A small-molecule ligand and the protein it binds are described below.
Small molecule (SMILES): O=C(COP(=O)(O)O)NO

Sequence of chain 2.B:
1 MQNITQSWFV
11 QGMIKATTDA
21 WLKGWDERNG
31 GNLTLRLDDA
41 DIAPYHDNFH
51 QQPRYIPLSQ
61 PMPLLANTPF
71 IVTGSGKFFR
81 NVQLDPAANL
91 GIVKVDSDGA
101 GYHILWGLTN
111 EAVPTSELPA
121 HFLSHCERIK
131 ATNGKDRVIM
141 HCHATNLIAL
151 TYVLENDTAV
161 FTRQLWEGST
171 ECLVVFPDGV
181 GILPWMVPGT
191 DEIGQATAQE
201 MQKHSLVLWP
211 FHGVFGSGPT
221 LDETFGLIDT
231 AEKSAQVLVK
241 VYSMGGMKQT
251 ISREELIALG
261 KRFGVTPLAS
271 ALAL

Binding-site contacts:
Ligand atom O1 contacts residue HIS141 of chain 2.B at 3.3 Å (h-bond).
Ligand atom O4P contacts residue GLY76 of chain 2.B at 3.6 Å.
Ligand atom C1 contacts residue GLY31 of chain 2.B at 3.8 Å.
Ligand atom O4P contacts residue SER116 of chain 2.B at 2.9 Å (h-bond).
Ligand atom O2P contacts residue GLY31 of chain 2.B at 3.5 Å (h-bond).
Ligand atom N2 contacts residue ASN32 of chain 2.B at 3.7 Å.
Ligand atom O2 contacts residue HIS212 of chain 2.B at 3.0 Å (h-bond).
Ligand atom P contacts residue THR115 of chain 2.B at 3.7 Å.
Ligand atom O1P contacts residue SER116 of chain 2.B at 3.7 Å.
Ligand atom O3P contacts residue SER75 of chain 2.B at 4.0 Å.
Ligand atom O2P contacts residue ASN32 of chain 2.B at 2.7 Å (h-bond).
Ligand atom O2 contacts residue ZN1 of chain 2.W at 2.2 Å.
Ligand atom O1 contacts residue GLY31 of chain 2.B at 2.8 Å (h-bond).
Ligand atom O1P contacts residue ASN32 of chain 2.B at 3.3 Å (h-bond).
Ligand atom O4P contacts residue SER75 of chain 2.B at 3.3 Å (h-bond).
Ligand atom O1P contacts residue ASN29 of chain 2.B at 3.8 Å.
Ligand atom C1 contacts residue ZN1 of chain 2.W at 2.7 Å.
Ligand atom O2 contacts residue GLU117 of chain 2.B at 2.6 Å (salt-bridge).
Ligand atom O2P contacts residue THR115 of chain 2.B at 2.4 Å (h-bond).
Ligand atom N2 contacts residue ZN1 of chain 2.W at 2.8 Å.
Ligand atom O1 contacts residue GLY30 of chain 2.B at 3.6 Å.
Ligand atom O3P contacts residue GLY74 of chain 2.B at 3.8 Å.
Ligand atom P contacts residue ASN32 of chain 2.B at 3.8 Å.
Ligand atom N2 contacts residue GLU117 of chain 2.B at 3.1 Å (salt-bridge).
Ligand atom O2 contacts residue HIS141 of chain 2.B at 3.1 Å (h-bond).
Ligand atom C2 contacts residue ASN29 of chain 2.B at 3.4 Å.
Ligand atom N2 contacts residue HIS141 of chain 2.B at 4.0 Å.
Ligand atom O3P contacts residue ASN29 of chain 2.B at 2.7 Å (h-bond).
Ligand atom C1 contacts residue ASN32 of chain 2.B at 3.4 Å.
Ligand atom C2 contacts residue ASN32 of chain 2.B at 3.6 Å.
Ligand atom O1 contacts residue ZN1 of chain 2.W at 2.2 Å.
Ligand atom N2 contacts residue HIS212 of chain 2.B at 4.0 Å.
Ligand atom C2 contacts residue GLY31 of chain 2.B at 4.0 Å.
Ligand atom P contacts residue GLY76 of chain 2.B at 3.9 Å.
Ligand atom O3P contacts residue GLY76 of chain 2.B at 3.0 Å (h-bond).
Ligand atom P contacts residue ASN29 of chain 2.B at 3.7 Å.
Ligand atom O1 contacts residue HIS143 of chain 2.B at 3.2 Å (h-bond).
Ligand atom O1 contacts residue ASN32 of chain 2.B at 3.7 Å.
Ligand atom O4P contacts residue THR115 of chain 2.B at 3.7 Å.
Ligand atom C1 contacts residue HIS141 of chain 2.B at 3.9 Å.